Binding-site contacts:
Ligand atom N contacts residue PHE1 of chain 1.D at 3.2 Å (h-bond).
Ligand atom CA contacts residue HIS45 of chain 1.B at 3.9 Å.
Ligand atom O contacts residue ILE7 of chain 1.A at 4.2 Å.
Ligand atom CB contacts residue SER188 of chain 1.B at 3.1 Å.
Ligand atom CA contacts residue THR29 of chain 1.B at 3.8 Å.
Ligand atom CA contacts residue ILE7 of chain 1.A at 2.6 Å (hydrophobic).
Ligand atom N contacts residue GLN185 of chain 1.B at 3.6 Å.
Ligand atom CB contacts residue ILE7 of chain 1.A at 2.9 Å (hydrophobic).
Ligand atom C contacts residue PHE1 of chain 1.D at 1.3 Å (hydrophobic).
Ligand atom N contacts residue CYS184 of chain 1.B at 4.4 Å.
Ligand atom N contacts residue SER188 of chain 1.B at 2.4 Å (h-bond).
Ligand atom C contacts residue THR29 of chain 1.B at 3.8 Å.
Ligand atom CA contacts residue CYS30 of chain 1.B at 4.0 Å (hydrophobic).
Ligand atom N contacts residue ASP187 of chain 1.B at 3.9 Å.
Ligand atom CB contacts residue HIS45 of chain 1.B at 2.8 Å.
Ligand atom N contacts residue GLY186 of chain 1.B at 2.7 Å (h-bond).
Ligand atom N contacts residue HIS45 of chain 1.B at 4.3 Å.
Ligand atom O contacts residue GLY186 of chain 1.B at 4.1 Å.
Ligand atom CA contacts residue PHE1 of chain 1.D at 2.5 Å (hydrophobic).
Ligand atom N contacts residue THR29 of chain 1.B at 4.3 Å.
Ligand atom CA contacts residue GLY186 of chain 1.B at 3.5 Å.
Ligand atom O contacts residue GLN185 of chain 1.B at 3.7 Å.
Ligand atom N contacts residue ILE7 of chain 1.A at 1.4 Å.
Ligand atom C contacts residue ILE7 of chain 1.A at 3.8 Å (hydrophobic).
Ligand atom C contacts residue GLY186 of chain 1.B at 3.5 Å.
Ligand atom CB contacts residue PHE1 of chain 1.D at 3.6 Å (hydrophobic).
Ligand atom O contacts residue PHE1 of chain 1.D at 2.2 Å (h-bond).
Ligand atom C contacts residue GLN185 of chain 1.B at 4.1 Å.
Ligand atom CA contacts residue SER188 of chain 1.B at 3.1 Å.

Sequence of chain 1.B:
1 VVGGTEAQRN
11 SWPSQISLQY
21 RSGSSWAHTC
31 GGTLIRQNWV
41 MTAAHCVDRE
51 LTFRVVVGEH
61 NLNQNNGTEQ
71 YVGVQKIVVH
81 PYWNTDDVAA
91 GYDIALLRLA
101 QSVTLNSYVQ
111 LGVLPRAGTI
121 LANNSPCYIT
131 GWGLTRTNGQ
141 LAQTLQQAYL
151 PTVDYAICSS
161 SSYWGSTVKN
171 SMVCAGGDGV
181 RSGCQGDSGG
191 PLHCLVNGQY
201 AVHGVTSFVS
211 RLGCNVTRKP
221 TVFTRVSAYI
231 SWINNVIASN

The small molecule below binds the protein below.
Small molecule (SMILES): NC(=[NH2+])NCCC[C@H](N)C(=O)O